Binding-site contacts:
Ligand atom C5 contacts residue LYS157 of chain 41.C at 3.9 Å.
Ligand atom N2 contacts residue HIS149 of chain 41.C at 4.2 Å.
Ligand atom N2 contacts residue ASN153 of chain 41.C at 2.9 Å (h-bond).
Ligand atom C5 contacts residue HIS149 of chain 41.C at 4.2 Å.
Ligand atom C8 contacts residue TRP101 of chain 41.A at 4.4 Å (hydrophobic).
Ligand atom O5 contacts residue HIS149 of chain 41.C at 3.5 Å.
Ligand atom C1 contacts residue HIS149 of chain 41.C at 3.4 Å.
Ligand atom C3 contacts residue HIS149 of chain 41.C at 4.3 Å.
Ligand atom C5 contacts residue HIS158 of chain 41.C at 4.0 Å.
Ligand atom O7 contacts residue TRP101 of chain 41.A at 3.8 Å.
Ligand atom C7 contacts residue GLY102 of chain 41.A at 4.1 Å.
Ligand atom C1 contacts residue ASN153 of chain 41.C at 1.4 Å.
Ligand atom O4 contacts residue LYS157 of chain 41.C at 4.5 Å.
Ligand atom O7 contacts residue ASN153 of chain 41.C at 4.5 Å.
Ligand atom O7 contacts residue GLY102 of chain 41.A at 3.0 Å (h-bond).
Ligand atom O5 contacts residue ASN153 of chain 41.C at 2.4 Å (h-bond).
Ligand atom C8 contacts residue HIS149 of chain 41.C at 3.7 Å.
Ligand atom C5 contacts residue ASN153 of chain 41.C at 3.7 Å.
Ligand atom C1 contacts residue HIS158 of chain 41.C at 4.1 Å.
Ligand atom O3 contacts residue HIS149 of chain 41.C at 4.0 Å.
Ligand atom C1 contacts residue THR155 of chain 41.C at 3.8 Å.
Ligand atom C6 contacts residue LYS157 of chain 41.C at 3.6 Å.
Ligand atom O5 contacts residue THR155 of chain 41.C at 4.5 Å.
Ligand atom C4 contacts residue ASN153 of chain 41.C at 4.2 Å.
Ligand atom C8 contacts residue ASN153 of chain 41.C at 4.0 Å.
Ligand atom C7 contacts residue ASN153 of chain 41.C at 3.6 Å.
Ligand atom C3 contacts residue ASN153 of chain 41.C at 3.8 Å.
Ligand atom C7 contacts residue HIS149 of chain 41.C at 4.3 Å.
Ligand atom C2 contacts residue HIS149 of chain 41.C at 3.6 Å.
Ligand atom O5 contacts residue HIS158 of chain 41.C at 3.1 Å.
Ligand atom O6 contacts residue LYS157 of chain 41.C at 3.2 Å (salt-bridge).
Ligand atom C6 contacts residue HIS158 of chain 41.C at 3.7 Å.
Ligand atom C4 contacts residue HIS149 of chain 41.C at 4.0 Å.
Ligand atom C2 contacts residue ASN153 of chain 41.C at 2.5 Å.

Sequence of chain 41.A:
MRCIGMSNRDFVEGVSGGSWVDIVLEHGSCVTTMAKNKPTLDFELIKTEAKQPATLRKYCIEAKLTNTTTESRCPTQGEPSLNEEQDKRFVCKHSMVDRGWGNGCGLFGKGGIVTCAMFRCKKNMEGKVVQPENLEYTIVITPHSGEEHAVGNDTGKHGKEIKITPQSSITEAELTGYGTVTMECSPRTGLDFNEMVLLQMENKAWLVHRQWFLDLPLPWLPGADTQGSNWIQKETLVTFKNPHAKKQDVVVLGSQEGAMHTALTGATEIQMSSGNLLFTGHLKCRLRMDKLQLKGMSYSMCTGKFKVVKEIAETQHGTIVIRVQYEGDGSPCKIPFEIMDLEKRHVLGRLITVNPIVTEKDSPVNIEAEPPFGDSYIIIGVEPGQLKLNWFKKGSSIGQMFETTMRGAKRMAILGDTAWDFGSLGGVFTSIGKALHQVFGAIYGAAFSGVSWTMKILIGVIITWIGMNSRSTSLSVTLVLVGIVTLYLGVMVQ

The protein below binds the small molecule below.
Small molecule (SMILES): CC(=O)N[C@@H]1[C@@H](O)[C@H](O)[C@@H](CO)O[C@H]1O

Sequence of chain 41.C:
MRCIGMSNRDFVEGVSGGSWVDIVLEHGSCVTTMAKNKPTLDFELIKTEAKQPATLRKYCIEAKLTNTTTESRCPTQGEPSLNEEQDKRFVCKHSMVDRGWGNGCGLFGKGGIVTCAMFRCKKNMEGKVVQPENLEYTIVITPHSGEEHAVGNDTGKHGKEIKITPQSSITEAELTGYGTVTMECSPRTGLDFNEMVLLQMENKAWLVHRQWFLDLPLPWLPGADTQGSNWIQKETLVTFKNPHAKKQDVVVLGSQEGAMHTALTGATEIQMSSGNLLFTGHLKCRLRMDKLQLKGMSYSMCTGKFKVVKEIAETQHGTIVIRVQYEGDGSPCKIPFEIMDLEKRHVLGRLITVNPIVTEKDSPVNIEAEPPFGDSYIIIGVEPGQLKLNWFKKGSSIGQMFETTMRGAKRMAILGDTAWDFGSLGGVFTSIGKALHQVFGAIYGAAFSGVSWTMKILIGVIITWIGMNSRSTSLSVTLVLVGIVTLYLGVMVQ